Binding-site contacts:
Ligand atom C contacts residue TYR210 of chain 11.A at 4.1 Å (hydrophobic).
Ligand atom N contacts residue TYR146 of chain 11.A at 4.1 Å.
Ligand atom C contacts residue ASN194 of chain 11.A at 4.0 Å.
Ligand atom C contacts residue TYR192 of chain 11.A at 4.2 Å (hydrophobic).
Ligand atom O contacts residue TYR192 of chain 11.A at 3.9 Å.
Ligand atom C9 contacts residue PHE240 of chain 11.A at 4.1 Å (hydrophobic).
Ligand atom C7 contacts residue TYR192 of chain 11.A at 4.4 Å (hydrophobic).
Ligand atom C1 contacts residue ILE183 of chain 11.A at 4.2 Å (hydrophobic).
Ligand atom OXT contacts residue TYR210 of chain 11.A at 3.0 Å (h-bond).
Ligand atom C1 contacts residue ILE219 of chain 11.A at 4.1 Å (hydrophobic).
Ligand atom C10 contacts residue TYR192 of chain 11.A at 4.3 Å (hydrophobic).
Ligand atom C6 contacts residue ILE95 of chain 11.A at 4.1 Å (hydrophobic).
Ligand atom C7 contacts residue VAL117 of chain 11.A at 4.3 Å (hydrophobic).
Ligand atom O contacts residue VAL113 of chain 11.A at 4.0 Å.
Ligand atom C10 contacts residue MET216 of chain 11.A at 3.6 Å (hydrophobic).
Ligand atom O contacts residue ASN194 of chain 11.A at 3.0 Å (h-bond).
Ligand atom C7 contacts residue PHE240 of chain 11.A at 3.9 Å (hydrophobic).
Ligand atom N contacts residue ILE219 of chain 11.A at 4.0 Å.
Ligand atom OXT contacts residue MET216 of chain 11.A at 4.2 Å.
Ligand atom C7 contacts residue ILE95 of chain 11.A at 4.3 Å (hydrophobic).
Ligand atom O contacts residue LEU107 of chain 11.A at 4.4 Å.
Ligand atom C4 contacts residue ILE95 of chain 11.A at 4.0 Å (hydrophobic).
Ligand atom N contacts residue MET181 of chain 11.A at 3.9 Å.
Ligand atom C9 contacts residue TYR192 of chain 11.A at 4.1 Å (hydrophobic).
Ligand atom C3 contacts residue ILE183 of chain 11.A at 3.7 Å (hydrophobic).
Ligand atom C5 contacts residue ILE95 of chain 11.A at 3.8 Å (hydrophobic).
Ligand atom C5 contacts residue PHE240 of chain 11.A at 4.1 Å (hydrophobic).
Ligand atom C1 contacts residue VAL119 of chain 11.A at 4.2 Å (hydrophobic).
Ligand atom CA2 contacts residue PHE115 of chain 11.A at 4.3 Å (hydrophobic).
Ligand atom C8 contacts residue TYR192 of chain 11.A at 3.6 Å (hydrophobic).
Ligand atom C2 contacts residue TYR146 of chain 11.A at 3.9 Å (hydrophobic).
Ligand atom C8 contacts residue MET216 of chain 11.A at 3.9 Å (hydrophobic).
Ligand atom C2 contacts residue ILE95 of chain 11.A at 3.8 Å (hydrophobic).
Ligand atom C6 contacts residue TYR192 of chain 11.A at 4.4 Å (hydrophobic).
Ligand atom C4 contacts residue ILE183 of chain 11.A at 4.2 Å (hydrophobic).
Ligand atom C2 contacts residue ILE183 of chain 11.A at 4.2 Å (hydrophobic).
Ligand atom C5 contacts residue ILE183 of chain 11.A at 4.4 Å (hydrophobic).
Ligand atom C9 contacts residue PHE115 of chain 11.A at 4.1 Å (hydrophobic).
Ligand atom OXT contacts residue ASN194 of chain 11.A at 4.3 Å.
Ligand atom C3 contacts residue ILE95 of chain 11.A at 4.2 Å (hydrophobic).

This protein binds this small molecule.
Small molecule (SMILES): NCCCCCCCCCCCC(=O)O

Sequence of chain 11.A:
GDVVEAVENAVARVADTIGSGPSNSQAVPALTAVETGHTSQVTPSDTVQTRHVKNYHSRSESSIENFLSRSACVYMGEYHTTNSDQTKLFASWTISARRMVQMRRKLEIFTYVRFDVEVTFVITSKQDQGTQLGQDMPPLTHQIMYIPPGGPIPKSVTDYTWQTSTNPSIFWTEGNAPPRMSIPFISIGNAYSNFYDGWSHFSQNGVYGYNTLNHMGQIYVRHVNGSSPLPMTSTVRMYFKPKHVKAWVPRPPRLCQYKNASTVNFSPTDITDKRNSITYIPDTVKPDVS